A small-molecule ligand and the protein it binds are described below.
Small molecule (SMILES): O=C(O)c1ccc(-c2ccc(Cl)c(Cl)c2)o1

Sequence of chain 1.B:
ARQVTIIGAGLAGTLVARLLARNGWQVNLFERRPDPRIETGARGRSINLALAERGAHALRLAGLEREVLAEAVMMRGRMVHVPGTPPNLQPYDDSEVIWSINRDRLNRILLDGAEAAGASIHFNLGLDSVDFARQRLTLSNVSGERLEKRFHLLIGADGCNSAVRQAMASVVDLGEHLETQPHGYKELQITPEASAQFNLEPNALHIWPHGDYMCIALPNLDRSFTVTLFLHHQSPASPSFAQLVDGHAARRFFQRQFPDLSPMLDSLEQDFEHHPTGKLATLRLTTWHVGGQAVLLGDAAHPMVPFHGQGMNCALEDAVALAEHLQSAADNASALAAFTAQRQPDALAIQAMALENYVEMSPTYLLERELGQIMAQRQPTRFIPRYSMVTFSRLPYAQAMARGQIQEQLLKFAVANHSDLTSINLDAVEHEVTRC

Binding-site contacts:
Ligand atom C04 contacts residue TYR97 of chain 1.B at 3.9 Å (hydrophobic).
Ligand atom O03 contacts residue ARG83 of chain 1.B at 2.8 Å (salt-bridge).
Ligand atom C05 contacts residue HIS319 of chain 1.B at 3.8 Å.
Ligand atom CL1 contacts residue PRO317 of chain 1.B at 3.9 Å.
Ligand atom O16 contacts residue HIS319 of chain 1.B at 4.1 Å.
Ligand atom C06 contacts residue ALA55 of chain 1.B at 3.6 Å (hydrophobic).
Ligand atom C15 contacts residue GLY320 of chain 1.B at 3.9 Å.
Ligand atom C05 contacts residue ILE105 of chain 1.B at 3.8 Å (hydrophobic).
Ligand atom CL1 contacts residue FAD1 of chain 1.E at 3.5 Å.
Ligand atom C11 contacts residue PRO317 of chain 1.B at 3.7 Å (hydrophobic).
Ligand atom O01 contacts residue TYR97 of chain 1.B at 2.5 Å (h-bond).
Ligand atom C04 contacts residue LEU212 of chain 1.B at 3.6 Å (hydrophobic).
Ligand atom C09 contacts residue LEU225 of chain 1.B at 4.2 Å (hydrophobic).
Ligand atom C13 contacts residue ILE223 of chain 1.B at 3.6 Å (hydrophobic).
Ligand atom C10 contacts residue FAD1 of chain 1.E at 3.4 Å.
Ligand atom C13 contacts residue PRO317 of chain 1.B at 3.4 Å (hydrophobic).
Ligand atom O16 contacts residue LEU212 of chain 1.B at 3.7 Å.
Ligand atom CL2 contacts residue PRO317 of chain 1.B at 3.8 Å.
Ligand atom C15 contacts residue ILE223 of chain 1.B at 3.8 Å (hydrophobic).
Ligand atom CL1 contacts residue PHE237 of chain 1.B at 3.8 Å.
Ligand atom O01 contacts residue ARG83 of chain 1.B at 3.4 Å (salt-bridge).
Ligand atom C07 contacts residue GLY320 of chain 1.B at 3.6 Å.
Ligand atom C15 contacts residue HIS319 of chain 1.B at 4.1 Å.
Ligand atom C09 contacts residue GLY320 of chain 1.B at 3.8 Å.
Ligand atom C06 contacts residue HIS319 of chain 1.B at 3.7 Å.
Ligand atom C07 contacts residue HIS319 of chain 1.B at 3.8 Å.
Ligand atom C15 contacts residue PRO317 of chain 1.B at 3.7 Å (hydrophobic).
Ligand atom C02 contacts residue ARG83 of chain 1.B at 3.8 Å.
Ligand atom C05 contacts residue LEU212 of chain 1.B at 3.4 Å (hydrophobic).
Ligand atom C08 contacts residue GLY320 of chain 1.B at 3.6 Å.
Ligand atom CL2 contacts residue PHE318 of chain 1.B at 3.5 Å.
Ligand atom C05 contacts residue TYR97 of chain 1.B at 3.9 Å (hydrophobic).
Ligand atom C07 contacts residue LEU212 of chain 1.B at 3.6 Å (hydrophobic).
Ligand atom CL2 contacts residue PHE237 of chain 1.B at 3.5 Å.
Ligand atom C09 contacts residue FAD1 of chain 1.E at 3.2 Å.
Ligand atom C02 contacts residue TYR97 of chain 1.B at 3.4 Å (hydrophobic).
Ligand atom C06 contacts residue GLY320 of chain 1.B at 3.7 Å.
Ligand atom CL2 contacts residue ILE223 of chain 1.B at 3.1 Å.
Ligand atom C06 contacts residue LEU212 of chain 1.B at 3.4 Å (hydrophobic).
Ligand atom C11 contacts residue FAD1 of chain 1.E at 4.1 Å.